A protein and the small-molecule ligand that binds it are described below.
Small molecule (SMILES): Nc1ncnc2c1ncn2[C@@H]1O[C@H](CO[P](=O)(O)O[P](=O)(O)NP(=O)(O)O)[C@@H](O)[C@H]1O

Sequence of chain 1.B:
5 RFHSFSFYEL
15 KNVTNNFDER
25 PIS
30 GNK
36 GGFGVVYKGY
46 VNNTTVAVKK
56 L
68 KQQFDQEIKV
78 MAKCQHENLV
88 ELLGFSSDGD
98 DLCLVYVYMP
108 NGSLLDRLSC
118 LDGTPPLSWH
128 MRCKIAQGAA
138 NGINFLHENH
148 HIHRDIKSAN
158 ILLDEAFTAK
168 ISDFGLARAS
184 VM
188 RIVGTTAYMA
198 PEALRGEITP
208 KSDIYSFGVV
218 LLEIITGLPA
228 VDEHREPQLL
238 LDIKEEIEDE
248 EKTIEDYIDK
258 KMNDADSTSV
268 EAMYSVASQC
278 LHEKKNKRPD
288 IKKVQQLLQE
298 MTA

Binding-site contacts:
Ligand atom PG contacts residue ASP170 of chain 1.B at 3.4 Å.
Ligand atom N3B contacts residue ASN157 of chain 1.B at 3.4 Å (h-bond).
Ligand atom N1 contacts residue ALA52 of chain 1.B at 3.6 Å.
Ligand atom O3G contacts residue LYS154 of chain 1.B at 3.5 Å (salt-bridge).
Ligand atom O1G contacts residue ASP170 of chain 1.B at 3.0 Å (salt-bridge).
Ligand atom C5' contacts residue GLY36 of chain 1.B at 3.8 Å.
Ligand atom O1A contacts residue LYS54 of chain 1.B at 3.9 Å.
Ligand atom N1 contacts residue LEU159 of chain 1.B at 3.6 Å.
Ligand atom O2A contacts residue GLY36 of chain 1.B at 3.7 Å.
Ligand atom PG contacts residue LYS154 of chain 1.B at 3.9 Å.
Ligand atom O3G contacts residue ASN157 of chain 1.B at 3.9 Å.
Ligand atom N1 contacts residue MET106 of chain 1.B at 3.3 Å (h-bond).
Ligand atom O2A contacts residue GLY37 of chain 1.B at 3.1 Å (h-bond).
Ligand atom C5 contacts residue LEU159 of chain 1.B at 3.2 Å (hydrophobic).
Ligand atom C2 contacts residue LEU159 of chain 1.B at 3.9 Å (hydrophobic).
Ligand atom C8 contacts residue VAL41 of chain 1.B at 3.7 Å (hydrophobic).
Ligand atom C1' contacts residue VAL41 of chain 1.B at 4.0 Å (hydrophobic).
Ligand atom N3 contacts residue LEU159 of chain 1.B at 3.9 Å.
Ligand atom C6 contacts residue ALA52 of chain 1.B at 3.8 Å (hydrophobic).
Ligand atom O1B contacts residue GLY37 of chain 1.B at 3.4 Å (h-bond).
Ligand atom O1A contacts residue ASP170 of chain 1.B at 3.8 Å.
Ligand atom N3B contacts residue ASP170 of chain 1.B at 3.6 Å.
Ligand atom C6 contacts residue LEU159 of chain 1.B at 3.3 Å (hydrophobic).
Ligand atom O4' contacts residue VAL41 of chain 1.B at 3.6 Å.
Ligand atom N1 contacts residue VAL104 of chain 1.B at 3.8 Å.
Ligand atom O2G contacts residue LYS154 of chain 1.B at 3.7 Å.
Ligand atom O3G contacts residue ASP152 of chain 1.B at 3.0 Å (salt-bridge).
Ligand atom C2 contacts residue MET106 of chain 1.B at 3.5 Å (hydrophobic).
Ligand atom O2B contacts residue ALA156 of chain 1.B at 3.6 Å.
Ligand atom N6 contacts residue TYR103 of chain 1.B at 3.4 Å.
Ligand atom N6 contacts residue LEU159 of chain 1.B at 3.8 Å.
Ligand atom O3' contacts residue ALA156 of chain 1.B at 3.7 Å.
Ligand atom O3G contacts residue ASP170 of chain 1.B at 3.1 Å (salt-bridge).
Ligand atom C2' contacts residue LEU159 of chain 1.B at 4.0 Å (hydrophobic).
Ligand atom N7 contacts residue LEU159 of chain 1.B at 3.7 Å.
Ligand atom N6 contacts residue VAL104 of chain 1.B at 3.4 Å (h-bond).
Ligand atom C4 contacts residue VAL41 of chain 1.B at 3.6 Å (hydrophobic).
Ligand atom C4 contacts residue LEU159 of chain 1.B at 3.6 Å (hydrophobic).
Ligand atom N3B contacts residue LYS154 of chain 1.B at 3.9 Å.
Ligand atom N9 contacts residue VAL41 of chain 1.B at 3.6 Å.